Sequence of chain 2.A:
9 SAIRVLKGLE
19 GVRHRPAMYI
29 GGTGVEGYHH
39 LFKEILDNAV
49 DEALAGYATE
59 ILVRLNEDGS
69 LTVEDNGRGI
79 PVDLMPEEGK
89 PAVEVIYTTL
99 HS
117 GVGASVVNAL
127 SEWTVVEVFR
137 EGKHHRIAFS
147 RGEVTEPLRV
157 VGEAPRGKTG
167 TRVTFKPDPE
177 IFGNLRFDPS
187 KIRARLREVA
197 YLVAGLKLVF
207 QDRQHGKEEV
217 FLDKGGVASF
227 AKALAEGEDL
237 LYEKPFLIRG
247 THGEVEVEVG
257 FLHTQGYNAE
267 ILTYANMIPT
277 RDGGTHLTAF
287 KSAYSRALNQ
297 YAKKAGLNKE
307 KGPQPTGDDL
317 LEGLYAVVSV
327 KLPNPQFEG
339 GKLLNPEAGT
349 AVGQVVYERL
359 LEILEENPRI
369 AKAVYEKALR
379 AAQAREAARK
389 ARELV

The small molecule below binds the protein below.
Small molecule (SMILES): CO[C@@H]1[C@@H](OC(=O)c2ccc(C)[nH]2)[C@@H](O)[C@H](Oc2ccc3c(O)c(NC(=O)c4c[nH]c(C(=O)Nc5c(O)c6ccc(O[C@@H]7OC(C)(C)[C@H](OC)[C@@H](OC(=O)c8ccc(C)[nH]8)[C@H]7O)c(C)c6oc5=O)c4C)c(=O)oc3c2C)OC1(C)C

Sequence of chain 1.A:
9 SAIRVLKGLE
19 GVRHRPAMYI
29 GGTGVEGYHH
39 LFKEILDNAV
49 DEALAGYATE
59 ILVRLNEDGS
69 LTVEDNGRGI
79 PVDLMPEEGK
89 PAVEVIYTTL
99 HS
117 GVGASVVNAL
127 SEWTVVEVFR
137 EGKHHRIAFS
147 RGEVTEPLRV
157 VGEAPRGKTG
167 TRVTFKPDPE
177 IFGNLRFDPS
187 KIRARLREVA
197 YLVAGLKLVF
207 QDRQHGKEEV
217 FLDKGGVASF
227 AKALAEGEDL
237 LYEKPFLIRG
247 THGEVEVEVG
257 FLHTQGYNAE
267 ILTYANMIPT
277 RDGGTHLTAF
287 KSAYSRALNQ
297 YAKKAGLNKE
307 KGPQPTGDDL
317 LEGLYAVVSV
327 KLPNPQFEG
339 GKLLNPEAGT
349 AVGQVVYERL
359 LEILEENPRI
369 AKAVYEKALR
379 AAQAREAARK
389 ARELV

Binding-site contacts:
Ligand atom C6 contacts residue BHW1 of chain 2.B at 0.3 Å.
Ligand atom O18 contacts residue BHW1 of chain 2.B at 0.2 Å (h-bond).
Ligand atom C15 contacts residue BHW1 of chain 2.B at 0.1 Å.
Ligand atom C40 contacts residue BHW1 of chain 2.B at 0.2 Å.
Ligand atom C51 contacts residue BHW1 of chain 2.B at 0.4 Å.
Ligand atom C7 contacts residue BHW1 of chain 2.B at 0.3 Å.
Ligand atom C49 contacts residue BHW1 of chain 2.B at 0.1 Å.
Ligand atom C41 contacts residue BHW1 of chain 2.B at 0.2 Å.
Ligand atom C38 contacts residue BHW1 of chain 2.B at 0.1 Å.
Ligand atom O3 contacts residue BHW1 of chain 2.B at 0.2 Å (h-bond).
Ligand atom C45 contacts residue BHW1 of chain 2.B at 0.1 Å.
Ligand atom C5 contacts residue BHW1 of chain 2.B at 0.4 Å.
Ligand atom O15 contacts residue BHW1 of chain 2.B at 0.2 Å (h-bond).
Ligand atom C2 contacts residue BHW1 of chain 2.B at 0.3 Å.
Ligand atom O4 contacts residue BHW1 of chain 2.B at 0.3 Å (h-bond).
Ligand atom N5 contacts residue BHW1 of chain 2.B at 0.3 Å (h-bond).
Ligand atom C8 contacts residue BHW1 of chain 2.B at 0.2 Å.
Ligand atom C43 contacts residue BHW1 of chain 2.B at 0.2 Å.
Ligand atom O19 contacts residue BHW1 of chain 2.B at 0.4 Å (h-bond).
Ligand atom C20 contacts residue BHW1 of chain 2.B at 0.4 Å.
Ligand atom C12 contacts residue BHW1 of chain 2.B at 0.1 Å.
Ligand atom C37 contacts residue BHW1 of chain 2.B at 0.4 Å.
Ligand atom C10 contacts residue BHW1 of chain 2.B at 0.4 Å.
Ligand atom O13 contacts residue BHW1 of chain 2.B at 0.4 Å (h-bond).
Ligand atom C42 contacts residue BHW1 of chain 2.B at 0.1 Å.
Ligand atom C44 contacts residue BHW1 of chain 2.B at 0.3 Å.
Ligand atom C53 contacts residue BHW1 of chain 2.B at 0.3 Å.
Ligand atom C46 contacts residue BHW1 of chain 2.B at 0.4 Å.
Ligand atom C55 contacts residue BHW1 of chain 2.B at 0.1 Å.
Ligand atom C9 contacts residue BHW1 of chain 2.B at 0.1 Å.
Ligand atom N1 contacts residue BHW1 of chain 2.B at 0.3 Å (h-bond).
Ligand atom C50 contacts residue BHW1 of chain 2.B at 0.3 Å.
Ligand atom C39 contacts residue BHW1 of chain 2.B at 0.2 Å.
Ligand atom C1 contacts residue BHW1 of chain 2.B at 0.1 Å.
Ligand atom O5 contacts residue BHW1 of chain 2.B at 0.4 Å (h-bond).
Ligand atom O17 contacts residue BHW1 of chain 2.B at 0.3 Å (h-bond).
Ligand atom O2 contacts residue BHW1 of chain 2.B at 0.4 Å (h-bond).
Ligand atom C16 contacts residue BHW1 of chain 2.B at 0.2 Å.
Ligand atom C11 contacts residue BHW1 of chain 2.B at 0.1 Å.
Ligand atom O16 contacts residue BHW1 of chain 2.B at 0.2 Å (h-bond).